Sequence of chain 1.C:
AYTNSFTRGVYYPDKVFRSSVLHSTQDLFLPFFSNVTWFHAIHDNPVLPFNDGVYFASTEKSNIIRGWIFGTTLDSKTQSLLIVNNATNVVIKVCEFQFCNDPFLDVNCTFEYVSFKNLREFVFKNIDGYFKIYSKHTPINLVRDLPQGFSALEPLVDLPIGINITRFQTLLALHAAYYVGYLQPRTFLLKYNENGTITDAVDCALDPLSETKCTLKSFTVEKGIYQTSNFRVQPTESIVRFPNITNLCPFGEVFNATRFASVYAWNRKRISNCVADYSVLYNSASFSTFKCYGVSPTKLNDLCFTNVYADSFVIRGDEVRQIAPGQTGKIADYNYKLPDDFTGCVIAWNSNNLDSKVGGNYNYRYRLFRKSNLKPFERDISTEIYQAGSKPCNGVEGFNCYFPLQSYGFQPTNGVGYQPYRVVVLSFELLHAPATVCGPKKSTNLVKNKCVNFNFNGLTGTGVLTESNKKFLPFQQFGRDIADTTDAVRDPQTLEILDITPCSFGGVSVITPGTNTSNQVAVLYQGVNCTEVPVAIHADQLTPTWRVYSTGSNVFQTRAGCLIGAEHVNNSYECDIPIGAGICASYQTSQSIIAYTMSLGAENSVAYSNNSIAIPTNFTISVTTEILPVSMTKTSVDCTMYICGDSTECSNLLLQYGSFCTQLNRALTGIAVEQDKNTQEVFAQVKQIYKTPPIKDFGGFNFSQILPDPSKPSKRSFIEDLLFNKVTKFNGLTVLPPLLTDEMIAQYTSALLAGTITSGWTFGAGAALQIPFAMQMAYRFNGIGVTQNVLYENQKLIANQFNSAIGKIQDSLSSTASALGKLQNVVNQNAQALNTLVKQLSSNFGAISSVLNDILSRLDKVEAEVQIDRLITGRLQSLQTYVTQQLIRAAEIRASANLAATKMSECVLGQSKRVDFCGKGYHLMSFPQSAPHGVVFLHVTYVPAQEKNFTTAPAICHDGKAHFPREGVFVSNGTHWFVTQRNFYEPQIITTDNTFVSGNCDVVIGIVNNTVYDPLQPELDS

A protein and the small-molecule ligand that binds it are described below.
Small molecule (SMILES): CC(=O)N[C@@H]1[C@@H](O)[C@H](O)[C@@H](CO)O[C@H]1O

Binding-site contacts:
Ligand atom C7 contacts residue THR124 of chain 1.C at 3.8 Å.
Ligand atom O6 contacts residue VAL127 of chain 1.C at 3.5 Å.
Ligand atom C3 contacts residue ASN122 of chain 1.C at 3.8 Å.
Ligand atom C7 contacts residue ASN122 of chain 1.C at 3.3 Å.
Ligand atom C2 contacts residue THR124 of chain 1.C at 3.5 Å.
Ligand atom C4 contacts residue ASN125 of chain 1.C at 4.4 Å.
Ligand atom C3 contacts residue THR124 of chain 1.C at 3.7 Å.
Ligand atom O5 contacts residue ASN122 of chain 1.C at 2.3 Å (h-bond).
Ligand atom C8 contacts residue ASN122 of chain 1.C at 3.2 Å.
Ligand atom O6 contacts residue ASN125 of chain 1.C at 4.5 Å.
Ligand atom C5 contacts residue ASN122 of chain 1.C at 3.7 Å.
Ligand atom C1 contacts residue THR124 of chain 1.C at 3.3 Å.
Ligand atom O5 contacts residue ASN125 of chain 1.C at 3.8 Å.
Ligand atom C8 contacts residue THR124 of chain 1.C at 4.0 Å.
Ligand atom C2 contacts residue ASN122 of chain 1.C at 2.5 Å.
Ligand atom O7 contacts residue ASN122 of chain 1.C at 3.3 Å (h-bond).
Ligand atom C1 contacts residue ASN125 of chain 1.C at 3.5 Å.
Ligand atom O6 contacts residue VAL169 of chain 1.C at 4.2 Å.
Ligand atom C2 contacts residue ASN125 of chain 1.C at 4.3 Å.
Ligand atom C5 contacts residue ASN125 of chain 1.C at 3.6 Å.
Ligand atom N2 contacts residue ASN122 of chain 1.C at 3.0 Å (h-bond).
Ligand atom N2 contacts residue THR124 of chain 1.C at 2.9 Å (h-bond).
Ligand atom C4 contacts residue ASN122 of chain 1.C at 4.2 Å.
Ligand atom C1 contacts residue ASN122 of chain 1.C at 1.4 Å.
Ligand atom O5 contacts residue VAL127 of chain 1.C at 4.2 Å.
Ligand atom C3 contacts residue ASN125 of chain 1.C at 4.0 Å.